Sequence of chain 1.B:
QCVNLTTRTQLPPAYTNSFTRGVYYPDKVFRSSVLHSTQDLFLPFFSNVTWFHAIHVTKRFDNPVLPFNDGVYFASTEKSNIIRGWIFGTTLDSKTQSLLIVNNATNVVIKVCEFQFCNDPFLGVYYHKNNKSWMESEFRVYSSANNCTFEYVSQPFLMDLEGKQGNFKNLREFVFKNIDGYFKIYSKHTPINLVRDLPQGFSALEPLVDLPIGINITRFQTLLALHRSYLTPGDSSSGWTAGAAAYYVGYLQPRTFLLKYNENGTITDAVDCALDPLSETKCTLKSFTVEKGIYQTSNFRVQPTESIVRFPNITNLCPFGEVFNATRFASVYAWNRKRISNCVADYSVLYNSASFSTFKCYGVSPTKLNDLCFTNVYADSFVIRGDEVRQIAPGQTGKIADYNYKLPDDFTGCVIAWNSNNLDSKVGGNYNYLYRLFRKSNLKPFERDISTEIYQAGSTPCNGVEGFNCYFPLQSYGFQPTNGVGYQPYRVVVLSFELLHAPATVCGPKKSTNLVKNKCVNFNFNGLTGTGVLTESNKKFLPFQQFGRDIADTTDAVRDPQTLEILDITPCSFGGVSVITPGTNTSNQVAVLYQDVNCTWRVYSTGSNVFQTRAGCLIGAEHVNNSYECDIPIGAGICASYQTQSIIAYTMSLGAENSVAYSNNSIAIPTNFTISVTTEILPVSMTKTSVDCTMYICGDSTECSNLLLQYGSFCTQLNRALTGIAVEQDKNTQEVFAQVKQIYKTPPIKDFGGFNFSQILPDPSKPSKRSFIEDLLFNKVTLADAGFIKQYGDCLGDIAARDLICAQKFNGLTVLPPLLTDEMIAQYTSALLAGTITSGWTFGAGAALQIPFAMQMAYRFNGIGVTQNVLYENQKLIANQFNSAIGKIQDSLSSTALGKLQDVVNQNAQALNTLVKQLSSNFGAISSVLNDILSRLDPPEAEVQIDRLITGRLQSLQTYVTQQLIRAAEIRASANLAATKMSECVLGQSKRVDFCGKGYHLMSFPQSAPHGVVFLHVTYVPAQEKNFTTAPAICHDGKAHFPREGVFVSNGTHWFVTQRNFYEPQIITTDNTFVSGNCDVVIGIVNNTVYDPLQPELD

Binding-site contacts:
Ligand atom O7 contacts residue ASN61 of chain 1.B at 3.5 Å (h-bond).
Ligand atom O5 contacts residue ASN61 of chain 1.B at 2.8 Å (h-bond).
Ligand atom C4 contacts residue ASN61 of chain 1.B at 4.3 Å.
Ligand atom C7 contacts residue ASN61 of chain 1.B at 2.8 Å.
Ligand atom C2 contacts residue ASN61 of chain 1.B at 2.3 Å.
Ligand atom N2 contacts residue ASN61 of chain 1.B at 2.4 Å (h-bond).
Ligand atom C5 contacts residue TYR28 of chain 1.B at 4.4 Å (hydrophobic).
Ligand atom C3 contacts residue ASN61 of chain 1.B at 3.6 Å.
Ligand atom N2 contacts residue TYR28 of chain 1.B at 4.2 Å.
Ligand atom C1 contacts residue TYR28 of chain 1.B at 4.1 Å (hydrophobic).
Ligand atom C8 contacts residue ASN61 of chain 1.B at 2.8 Å.
Ligand atom C1 contacts residue ASN61 of chain 1.B at 1.5 Å.
Ligand atom C5 contacts residue ASN61 of chain 1.B at 3.9 Å.

A small-molecule ligand and the protein it binds are described below.
Small molecule (SMILES): CC(=O)N[C@@H]1[C@@H](O)[C@H](O)[C@@H](CO)O[C@H]1O